Sequence of chain 1.A:
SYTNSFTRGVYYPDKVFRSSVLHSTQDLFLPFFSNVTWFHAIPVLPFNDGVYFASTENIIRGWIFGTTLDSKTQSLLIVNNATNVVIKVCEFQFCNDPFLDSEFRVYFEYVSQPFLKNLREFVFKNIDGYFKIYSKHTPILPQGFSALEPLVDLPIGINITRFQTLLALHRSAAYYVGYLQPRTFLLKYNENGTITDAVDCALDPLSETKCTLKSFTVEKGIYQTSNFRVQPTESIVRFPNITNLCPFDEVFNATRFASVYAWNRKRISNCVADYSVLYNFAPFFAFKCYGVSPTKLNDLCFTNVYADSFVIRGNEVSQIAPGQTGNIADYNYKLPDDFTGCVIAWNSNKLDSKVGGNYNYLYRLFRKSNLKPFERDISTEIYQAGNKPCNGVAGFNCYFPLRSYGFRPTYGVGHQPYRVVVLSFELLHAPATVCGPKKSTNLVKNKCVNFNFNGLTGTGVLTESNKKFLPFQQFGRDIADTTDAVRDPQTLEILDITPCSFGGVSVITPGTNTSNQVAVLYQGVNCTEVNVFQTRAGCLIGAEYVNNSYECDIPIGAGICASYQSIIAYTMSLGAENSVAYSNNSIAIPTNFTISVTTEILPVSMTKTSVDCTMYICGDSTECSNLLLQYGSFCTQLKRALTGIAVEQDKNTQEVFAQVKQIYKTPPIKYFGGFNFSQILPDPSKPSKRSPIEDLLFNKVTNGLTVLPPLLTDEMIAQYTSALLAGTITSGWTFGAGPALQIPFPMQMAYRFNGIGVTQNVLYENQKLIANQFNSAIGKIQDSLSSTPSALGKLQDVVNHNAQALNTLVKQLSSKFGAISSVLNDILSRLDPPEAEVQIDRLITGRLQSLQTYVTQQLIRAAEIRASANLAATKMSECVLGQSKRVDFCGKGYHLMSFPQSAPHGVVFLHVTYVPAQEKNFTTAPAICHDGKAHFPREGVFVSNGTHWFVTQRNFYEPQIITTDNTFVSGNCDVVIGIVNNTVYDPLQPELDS

This small molecule binds to this protein.
Small molecule (SMILES): CC(=O)N[C@@H]1[C@@H](O)[C@H](O)[C@@H](CO)O[C@H]1O

Binding-site contacts:
Ligand atom O6 contacts residue GLN564 of chain 1.A at 3.1 Å (h-bond).
Ligand atom C4 contacts residue GLN564 of chain 1.A at 3.1 Å.
Ligand atom C8 contacts residue ASN315 of chain 1.A at 3.5 Å.
Ligand atom O7 contacts residue ILE316 of chain 1.A at 4.4 Å.
Ligand atom C6 contacts residue GLN564 of chain 1.A at 3.0 Å.
Ligand atom C2 contacts residue ASN315 of chain 1.A at 2.5 Å.
Ligand atom O3 contacts residue GLN564 of chain 1.A at 4.5 Å.
Ligand atom O7 contacts residue ASN315 of chain 1.A at 3.1 Å (h-bond).
Ligand atom C4 contacts residue ASN315 of chain 1.A at 4.2 Å.
Ligand atom O5 contacts residue GLN564 of chain 1.A at 3.2 Å (h-bond).
Ligand atom C5 contacts residue ASN315 of chain 1.A at 3.7 Å.
Ligand atom C3 contacts residue GLN564 of chain 1.A at 4.0 Å.
Ligand atom C3 contacts residue ASN315 of chain 1.A at 3.8 Å.
Ligand atom O4 contacts residue GLN564 of chain 1.A at 4.1 Å.
Ligand atom C8 contacts residue ILE316 of chain 1.A at 4.2 Å (hydrophobic).
Ligand atom C7 contacts residue ASN315 of chain 1.A at 3.0 Å.
Ligand atom C1 contacts residue ASN315 of chain 1.A at 1.4 Å.
Ligand atom O5 contacts residue ASN315 of chain 1.A at 2.4 Å (h-bond).
Ligand atom C5 contacts residue GLN564 of chain 1.A at 3.3 Å.
Ligand atom N2 contacts residue ASN315 of chain 1.A at 2.8 Å (h-bond).
Ligand atom C2 contacts residue GLN564 of chain 1.A at 3.9 Å.
Ligand atom C1 contacts residue GLN564 of chain 1.A at 4.0 Å.